Binding-site contacts:
Ligand atom C2 contacts residue ASN173 of chain 1.A at 2.5 Å.
Ligand atom O5 contacts residue ILE154 of chain 1.A at 3.6 Å.
Ligand atom O6 contacts residue GLU153 of chain 1.A at 4.1 Å.
Ligand atom O7 contacts residue ASN173 of chain 1.A at 4.3 Å.
Ligand atom C2 contacts residue GLU152 of chain 1.A at 4.2 Å.
Ligand atom C6 contacts residue GLU216 of chain 1.A at 3.4 Å.
Ligand atom C6 contacts residue ILE154 of chain 1.A at 4.4 Å (hydrophobic).
Ligand atom N2 contacts residue ASN173 of chain 1.A at 2.9 Å (h-bond).
Ligand atom C1 contacts residue GLU152 of chain 1.A at 3.8 Å.
Ligand atom C1 contacts residue ASN173 of chain 1.A at 1.4 Å.
Ligand atom C1 contacts residue GLU153 of chain 1.A at 4.3 Å.
Ligand atom O6 contacts residue LYS212 of chain 1.A at 4.5 Å.
Ligand atom C1 contacts residue ILE154 of chain 1.A at 4.4 Å (hydrophobic).
Ligand atom C6 contacts residue GLU153 of chain 1.A at 4.2 Å.
Ligand atom C6 contacts residue LYS212 of chain 1.A at 4.4 Å.
Ligand atom C8 contacts residue GLU152 of chain 1.A at 3.6 Å.
Ligand atom O5 contacts residue GLU153 of chain 1.A at 3.6 Å.
Ligand atom O6 contacts residue GLU216 of chain 1.A at 2.7 Å (salt-bridge).
Ligand atom C4 contacts residue ASN173 of chain 1.A at 4.2 Å.
Ligand atom O4 contacts residue LYS212 of chain 1.A at 3.5 Å.
Ligand atom C4 contacts residue LYS212 of chain 1.A at 4.3 Å.
Ligand atom C5 contacts residue LYS212 of chain 1.A at 4.2 Å.
Ligand atom C5 contacts residue ASN173 of chain 1.A at 3.7 Å.
Ligand atom C3 contacts residue ASN173 of chain 1.A at 3.8 Å.
Ligand atom C7 contacts residue GLU152 of chain 1.A at 4.4 Å.
Ligand atom O5 contacts residue GLU152 of chain 1.A at 4.1 Å.
Ligand atom O6 contacts residue ILE154 of chain 1.A at 3.5 Å (h-bond).
Ligand atom O5 contacts residue ASN173 of chain 1.A at 2.4 Å (h-bond).
Ligand atom C7 contacts residue ASN173 of chain 1.A at 3.5 Å.
Ligand atom C8 contacts residue ASN173 of chain 1.A at 3.6 Å.

Sequence of chain 1.A:
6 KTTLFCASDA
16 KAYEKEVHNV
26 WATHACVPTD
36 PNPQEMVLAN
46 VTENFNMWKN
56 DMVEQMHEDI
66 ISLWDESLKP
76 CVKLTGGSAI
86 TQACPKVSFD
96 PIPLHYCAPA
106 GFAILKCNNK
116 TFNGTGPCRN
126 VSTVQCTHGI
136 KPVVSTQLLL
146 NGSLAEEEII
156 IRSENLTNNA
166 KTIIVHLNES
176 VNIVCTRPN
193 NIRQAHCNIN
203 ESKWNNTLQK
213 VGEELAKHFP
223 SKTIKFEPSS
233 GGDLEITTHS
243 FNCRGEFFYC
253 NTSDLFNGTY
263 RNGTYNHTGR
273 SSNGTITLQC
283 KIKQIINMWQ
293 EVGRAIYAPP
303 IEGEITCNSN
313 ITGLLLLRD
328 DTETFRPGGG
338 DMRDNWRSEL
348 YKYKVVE

This protein binds this small molecule.
Small molecule (SMILES): CC(=O)N[C@@H]1[C@@H](O)[C@H](O)[C@@H](CO)O[C@H]1O